The protein below binds the small molecule below.
Small molecule (SMILES): CC(=O)N[C@H]1[C@H](O[C@H]2[C@H](O)[C@@H](NC(C)=O)CO[C@@H]2CO)O[C@H](CO)[C@@H](O[C@@H]2O[C@H](CO)[C@@H](O)[C@H](O)[C@@H]2O)[C@@H]1O

Binding-site contacts:
Ligand atom C8 contacts residue GLY75 of chain 21.F at 2.5 Å.
Ligand atom C1 contacts residue GLY75 of chain 21.F at 3.9 Å.
Ligand atom C7 contacts residue GLY75 of chain 21.F at 2.9 Å.
Ligand atom O7 contacts residue ASN96 of chain 21.F at 3.4 Å (h-bond).
Ligand atom C3 contacts residue GLY75 of chain 21.F at 4.4 Å.
Ligand atom C8 contacts residue LYS76 of chain 21.F at 4.0 Å.
Ligand atom N2 contacts residue ASN96 of chain 21.F at 3.1 Å (h-bond).
Ligand atom C2 contacts residue ASN96 of chain 21.F at 2.6 Å.
Ligand atom C2 contacts residue GLY75 of chain 21.F at 3.8 Å.
Ligand atom C5 contacts residue ASN96 of chain 21.F at 3.5 Å.
Ligand atom O7 contacts residue NAG1 of chain 21.K at 3.4 Å.
Ligand atom C7 contacts residue NAG1 of chain 21.K at 4.3 Å.
Ligand atom O5 contacts residue ASN96 of chain 21.F at 2.2 Å (h-bond).
Ligand atom C4 contacts residue ASN96 of chain 21.F at 4.2 Å.
Ligand atom N2 contacts residue GLY75 of chain 21.F at 2.6 Å (h-bond).
Ligand atom C3 contacts residue ASN96 of chain 21.F at 3.8 Å.
Ligand atom C8 contacts residue NAG1 of chain 21.K at 4.3 Å.
Ligand atom C7 contacts residue ASN96 of chain 21.F at 3.5 Å.
Ligand atom C1 contacts residue ASN96 of chain 21.F at 1.4 Å.
Ligand atom O7 contacts residue ASN77 of chain 21.F at 3.4 Å (h-bond).
Ligand atom O7 contacts residue GLY75 of chain 21.F at 4.0 Å.
Ligand atom C7 contacts residue ASN77 of chain 21.F at 3.8 Å.
Ligand atom C8 contacts residue ASN77 of chain 21.F at 3.7 Å.

Sequence of chain 21.F:
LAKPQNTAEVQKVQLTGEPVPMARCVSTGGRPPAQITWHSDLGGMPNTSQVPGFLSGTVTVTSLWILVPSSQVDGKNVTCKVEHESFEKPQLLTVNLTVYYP